Binding-site contacts:
Ligand atom C5A contacts residue VAL176 of chain 38.A at 3.2 Å (hydrophobic).
Ligand atom C1C contacts residue TYR128 of chain 38.A at 3.5 Å (hydrophobic).
Ligand atom C4A contacts residue PRO174 of chain 38.A at 3.3 Å (hydrophobic).
Ligand atom C3B contacts residue PHE186 of chain 38.A at 3.7 Å (hydrophobic).
Ligand atom C5B contacts residue TYR152 of chain 38.A at 3.8 Å (hydrophobic).
Ligand atom C4A contacts residue VAL176 of chain 38.A at 3.7 Å (hydrophobic).
Ligand atom O1A contacts residue ALA150 of chain 38.A at 3.8 Å.
Ligand atom O1B contacts residue TYR152 of chain 38.A at 3.8 Å.
Ligand atom C3D contacts residue LEU116 of chain 38.A at 3.6 Å (hydrophobic).
Ligand atom C31 contacts residue ASN219 of chain 38.A at 3.8 Å.
Ligand atom C2A contacts residue PHE186 of chain 38.A at 3.3 Å (hydrophobic).
Ligand atom N3A contacts residue PRO174 of chain 38.A at 3.6 Å (h-bond).
Ligand atom C1B contacts residue TYR152 of chain 38.A at 3.8 Å (hydrophobic).
Ligand atom C5C contacts residue VAL188 of chain 38.A at 2.9 Å (hydrophobic).
Ligand atom N2 contacts residue ASN219 of chain 38.A at 3.4 Å (h-bond).
Ligand atom O1 contacts residue MET221 of chain 38.A at 3.1 Å (h-bond).
Ligand atom C2D contacts residue SER107 of chain 38.A at 3.8 Å.
Ligand atom C5A contacts residue PHE186 of chain 38.A at 3.5 Å (hydrophobic).
Ligand atom C2B contacts residue MET224 of chain 38.A at 3.6 Å (hydrophobic).
Ligand atom C31 contacts residue LEU106 of chain 38.A at 3.8 Å (hydrophobic).
Ligand atom C4A contacts residue SER175 of chain 38.A at 3.8 Å.
Ligand atom CL2 contacts residue ILE104 of chain 38.A at 3.1 Å.
Ligand atom C5 contacts residue LEU106 of chain 38.A at 3.5 Å (hydrophobic).
Ligand atom CL1 contacts residue VAL188 of chain 38.A at 3.5 Å.
Ligand atom N2 contacts residue MET221 of chain 38.A at 3.5 Å (h-bond).
Ligand atom C5A contacts residue ALA150 of chain 38.A at 3.2 Å (hydrophobic).
Ligand atom O1A contacts residue PHE186 of chain 38.A at 2.9 Å.
Ligand atom C3 contacts residue LEU106 of chain 38.A at 3.4 Å (hydrophobic).
Ligand atom CL1 contacts residue LEU25 of chain 38.C at 3.5 Å.
Ligand atom C3C contacts residue ILE104 of chain 38.A at 3.6 Å (hydrophobic).
Ligand atom O1D contacts residue SER107 of chain 38.A at 3.2 Å.
Ligand atom C4 contacts residue LEU106 of chain 38.A at 2.5 Å (hydrophobic).
Ligand atom C3B contacts residue MET224 of chain 38.A at 3.4 Å (hydrophobic).
Ligand atom C6B contacts residue TYR152 of chain 38.A at 3.8 Å (hydrophobic).
Ligand atom C4C contacts residue TYR128 of chain 38.A at 3.5 Å (hydrophobic).
Ligand atom CL2 contacts residue MET224 of chain 38.A at 2.9 Å.
Ligand atom N3A contacts residue ALA24 of chain 38.C at 3.6 Å.
Ligand atom C6B contacts residue VAL188 of chain 38.A at 3.8 Å (hydrophobic).
Ligand atom C1B contacts residue VAL188 of chain 38.A at 3.8 Å (hydrophobic).
Ligand atom C4B contacts residue PHE186 of chain 38.A at 3.4 Å (hydrophobic).

Sequence of chain 39.C:
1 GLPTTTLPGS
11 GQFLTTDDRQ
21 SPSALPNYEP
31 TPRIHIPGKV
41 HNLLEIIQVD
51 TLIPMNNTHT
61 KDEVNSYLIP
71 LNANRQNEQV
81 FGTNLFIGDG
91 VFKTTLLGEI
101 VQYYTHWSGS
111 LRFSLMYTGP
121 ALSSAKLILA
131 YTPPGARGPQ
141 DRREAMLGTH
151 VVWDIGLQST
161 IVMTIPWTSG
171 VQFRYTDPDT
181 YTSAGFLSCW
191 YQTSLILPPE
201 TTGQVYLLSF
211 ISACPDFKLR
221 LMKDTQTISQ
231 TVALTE

Sequence of chain 38.A:
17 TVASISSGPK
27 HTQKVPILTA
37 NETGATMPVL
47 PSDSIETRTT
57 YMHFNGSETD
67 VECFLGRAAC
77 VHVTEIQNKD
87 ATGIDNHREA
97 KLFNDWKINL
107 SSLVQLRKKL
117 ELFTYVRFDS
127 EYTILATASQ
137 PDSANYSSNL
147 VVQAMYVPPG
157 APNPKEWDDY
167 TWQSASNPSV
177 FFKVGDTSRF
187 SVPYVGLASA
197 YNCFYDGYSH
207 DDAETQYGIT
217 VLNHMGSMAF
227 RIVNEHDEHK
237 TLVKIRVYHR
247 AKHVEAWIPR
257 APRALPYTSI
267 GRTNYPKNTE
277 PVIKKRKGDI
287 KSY

Sequence of chain 38.C:
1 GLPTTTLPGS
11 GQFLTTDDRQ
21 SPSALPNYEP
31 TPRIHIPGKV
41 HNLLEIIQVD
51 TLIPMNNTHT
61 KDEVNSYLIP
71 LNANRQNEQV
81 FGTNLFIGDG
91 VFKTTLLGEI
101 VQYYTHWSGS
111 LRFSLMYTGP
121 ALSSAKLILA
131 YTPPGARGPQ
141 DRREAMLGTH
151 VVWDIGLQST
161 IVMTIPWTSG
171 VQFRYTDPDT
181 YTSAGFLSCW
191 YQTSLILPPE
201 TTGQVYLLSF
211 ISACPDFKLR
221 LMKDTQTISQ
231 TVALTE

A small-molecule ligand and the protein it binds are described below.
Small molecule (SMILES): OCCOCOCc1cc(CCCCCOc2c(Cl)cc(C3=NCCO3)cc2Cl)on1